Sequence of chain 1.D:
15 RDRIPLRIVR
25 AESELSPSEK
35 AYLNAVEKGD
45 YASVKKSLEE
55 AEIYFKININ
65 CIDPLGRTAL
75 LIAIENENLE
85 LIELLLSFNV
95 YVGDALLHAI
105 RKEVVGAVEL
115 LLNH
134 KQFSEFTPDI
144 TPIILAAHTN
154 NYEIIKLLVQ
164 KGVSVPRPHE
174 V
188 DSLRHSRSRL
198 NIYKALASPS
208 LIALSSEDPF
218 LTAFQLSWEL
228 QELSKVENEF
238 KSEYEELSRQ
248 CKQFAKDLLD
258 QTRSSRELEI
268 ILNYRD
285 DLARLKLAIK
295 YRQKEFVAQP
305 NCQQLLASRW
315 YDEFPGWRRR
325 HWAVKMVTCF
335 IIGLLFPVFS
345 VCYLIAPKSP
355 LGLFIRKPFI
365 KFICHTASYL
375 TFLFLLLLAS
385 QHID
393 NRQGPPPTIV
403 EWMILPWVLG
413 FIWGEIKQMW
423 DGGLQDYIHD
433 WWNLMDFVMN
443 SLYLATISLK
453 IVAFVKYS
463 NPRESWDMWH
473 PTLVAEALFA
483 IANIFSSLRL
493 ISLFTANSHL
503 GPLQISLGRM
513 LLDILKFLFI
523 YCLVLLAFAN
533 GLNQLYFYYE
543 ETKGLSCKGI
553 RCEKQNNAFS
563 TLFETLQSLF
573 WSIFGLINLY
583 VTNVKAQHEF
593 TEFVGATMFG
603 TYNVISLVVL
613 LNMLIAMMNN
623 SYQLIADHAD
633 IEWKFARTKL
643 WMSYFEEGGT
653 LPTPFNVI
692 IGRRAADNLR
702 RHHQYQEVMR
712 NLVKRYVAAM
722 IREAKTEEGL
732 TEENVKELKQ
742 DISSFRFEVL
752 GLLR

Binding-site contacts:
Ligand atom OAF contacts residue TRP321 of chain 1.D at 3.8 Å.
Ligand atom CAK contacts residue PHE496 of chain 1.D at 3.5 Å (hydrophobic).
Ligand atom CAV contacts residue PHE366 of chain 1.D at 4.2 Å (hydrophobic).
Ligand atom CAJ contacts residue LEU528 of chain 1.C at 4.1 Å (hydrophobic).
Ligand atom CAI contacts residue PHE496 of chain 1.D at 3.9 Å (hydrophobic).
Ligand atom CAM contacts residue PHE363 of chain 1.D at 3.8 Å (hydrophobic).
Ligand atom CAO contacts residue LEU525 of chain 1.C at 4.1 Å (hydrophobic).
Ligand atom CAA contacts residue LEU528 of chain 1.C at 4.2 Å (hydrophobic).
Ligand atom OAH contacts residue TYR315 of chain 1.D at 2.6 Å (h-bond).
Ligand atom CAL contacts residue PHE363 of chain 1.D at 3.7 Å (hydrophobic).
Ligand atom CAB contacts residue LEU377 of chain 1.D at 4.2 Å (hydrophobic).
Ligand atom CAN contacts residue LEU492 of chain 1.D at 3.8 Å (hydrophobic).
Ligand atom CAB contacts residue PHE378 of chain 1.D at 3.6 Å (hydrophobic).
Ligand atom CAP contacts residue LEU492 of chain 1.D at 4.3 Å (hydrophobic).
Ligand atom CAX contacts residue TRP321 of chain 1.D at 3.8 Å (hydrophobic).
Ligand atom OAW contacts residue PHE366 of chain 1.D at 4.0 Å.
Ligand atom CAZ contacts residue LEU495 of chain 1.D at 3.7 Å (hydrophobic).
Ligand atom CAP contacts residue LEU525 of chain 1.C at 3.6 Å (hydrophobic).
Ligand atom CAQ contacts residue PHE521 of chain 1.C at 3.6 Å (hydrophobic).
Ligand atom CBG contacts residue PHE521 of chain 1.C at 3.9 Å (hydrophobic).
Ligand atom CBA contacts residue LEU528 of chain 1.C at 4.0 Å (hydrophobic).
Ligand atom CAA contacts residue LEU377 of chain 1.D at 4.0 Å (hydrophobic).
Ligand atom OAG contacts residue ALA498 of chain 1.D at 3.7 Å.
Ligand atom CAT contacts residue ILE367 of chain 1.D at 3.9 Å (hydrophobic).
Ligand atom CAL contacts residue ALA498 of chain 1.D at 3.9 Å (hydrophobic).
Ligand atom CAV contacts residue LEU495 of chain 1.D at 3.5 Å (hydrophobic).
Ligand atom CAN contacts residue LEU528 of chain 1.C at 3.8 Å (hydrophobic).
Ligand atom OAW contacts residue ALA498 of chain 1.D at 4.3 Å.
Ligand atom CAI contacts residue LEU495 of chain 1.D at 3.4 Å (hydrophobic).
Ligand atom CAQ contacts residue LEU525 of chain 1.C at 3.8 Å (hydrophobic).
Ligand atom CAX contacts residue TYR315 of chain 1.D at 3.8 Å (hydrophobic).
Ligand atom CAE contacts residue LEU374 of chain 1.D at 3.7 Å (hydrophobic).
Ligand atom CAP contacts residue PHE521 of chain 1.C at 3.7 Å (hydrophobic).
Ligand atom CAQ contacts residue PHE496 of chain 1.D at 4.2 Å (hydrophobic).
Ligand atom CAD contacts residue LEU495 of chain 1.D at 3.8 Å (hydrophobic).
Ligand atom CAX contacts residue ALA498 of chain 1.D at 4.1 Å (hydrophobic).
Ligand atom OAG contacts residue ASN499 of chain 1.D at 3.6 Å.
Ligand atom CAB contacts residue LEU374 of chain 1.D at 3.9 Å (hydrophobic).
Ligand atom CBE contacts residue PHE521 of chain 1.C at 3.9 Å (hydrophobic).
Ligand atom OAH contacts residue TRP321 of chain 1.D at 3.5 Å.

Sequence of chain 1.C:
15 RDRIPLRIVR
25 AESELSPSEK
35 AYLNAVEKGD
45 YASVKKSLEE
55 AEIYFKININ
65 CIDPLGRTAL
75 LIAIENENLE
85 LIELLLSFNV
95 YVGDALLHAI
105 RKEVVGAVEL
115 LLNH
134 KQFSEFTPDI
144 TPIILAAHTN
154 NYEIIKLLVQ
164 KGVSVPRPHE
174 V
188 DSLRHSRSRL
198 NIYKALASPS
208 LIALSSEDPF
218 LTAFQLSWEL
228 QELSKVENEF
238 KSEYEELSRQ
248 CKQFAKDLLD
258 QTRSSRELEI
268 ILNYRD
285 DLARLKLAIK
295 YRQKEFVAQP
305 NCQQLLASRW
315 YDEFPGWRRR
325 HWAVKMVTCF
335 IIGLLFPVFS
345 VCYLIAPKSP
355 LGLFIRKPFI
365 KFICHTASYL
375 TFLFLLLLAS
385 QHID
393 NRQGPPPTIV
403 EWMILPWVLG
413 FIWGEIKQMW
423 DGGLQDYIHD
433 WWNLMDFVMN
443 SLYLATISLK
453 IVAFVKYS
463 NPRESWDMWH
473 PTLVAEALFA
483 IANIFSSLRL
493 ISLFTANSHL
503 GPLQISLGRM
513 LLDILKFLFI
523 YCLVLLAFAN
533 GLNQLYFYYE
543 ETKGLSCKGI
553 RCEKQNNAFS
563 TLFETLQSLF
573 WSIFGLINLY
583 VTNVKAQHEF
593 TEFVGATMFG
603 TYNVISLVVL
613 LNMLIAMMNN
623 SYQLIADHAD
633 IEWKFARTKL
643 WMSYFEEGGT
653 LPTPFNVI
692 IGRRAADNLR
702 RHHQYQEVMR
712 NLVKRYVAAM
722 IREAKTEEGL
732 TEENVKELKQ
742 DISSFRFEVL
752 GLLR

The small molecule below binds the protein below.
Small molecule (SMILES): CC(C)CCC[C@@H](C)[C@H]1CC[C@H]2[C@@H]3CC=C4C[C@@H](OC(=O)CCC(=O)O)CC[C@]4(C)[C@H]3CC[C@]12C